Sequence of chain 1.D:
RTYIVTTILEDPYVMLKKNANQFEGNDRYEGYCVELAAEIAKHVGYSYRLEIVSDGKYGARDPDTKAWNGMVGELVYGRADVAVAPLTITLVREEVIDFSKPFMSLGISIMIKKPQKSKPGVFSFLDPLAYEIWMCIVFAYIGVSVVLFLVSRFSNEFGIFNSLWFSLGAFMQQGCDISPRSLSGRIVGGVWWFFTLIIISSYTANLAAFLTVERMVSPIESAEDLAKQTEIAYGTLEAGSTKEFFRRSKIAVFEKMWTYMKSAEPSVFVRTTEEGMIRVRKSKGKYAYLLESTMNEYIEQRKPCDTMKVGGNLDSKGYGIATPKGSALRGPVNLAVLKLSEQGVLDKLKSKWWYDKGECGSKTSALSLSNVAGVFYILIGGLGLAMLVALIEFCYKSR

A protein and the small-molecule ligand that binds it are described below.
Small molecule (SMILES): N[C@@H](CCC(=O)O)C(=O)O

Binding-site contacts:
Ligand atom CB contacts residue LEU672 of chain 1.D at 4.2 Å (hydrophobic).
Ligand atom CG contacts residue THR677 of chain 1.D at 4.3 Å.
Ligand atom CA contacts residue GLU727 of chain 1.D at 3.8 Å.
Ligand atom OE2 contacts residue THR677 of chain 1.D at 3.1 Å (h-bond).
Ligand atom N contacts residue THR502 of chain 1.D at 3.9 Å.
Ligand atom OE1 contacts residue SER676 of chain 1.D at 3.5 Å (h-bond).
Ligand atom CA contacts residue TYR472 of chain 1.D at 4.2 Å (hydrophobic).
Ligand atom N contacts residue TYR472 of chain 1.D at 3.6 Å.
Ligand atom C contacts residue PRO500 of chain 1.D at 4.0 Å (hydrophobic).
Ligand atom OE2 contacts residue LEU726 of chain 1.D at 4.0 Å.
Ligand atom CG contacts residue GLU727 of chain 1.D at 3.8 Å.
Ligand atom CD contacts residue LEU672 of chain 1.D at 4.0 Å (hydrophobic).
Ligand atom C contacts residue THR502 of chain 1.D at 3.5 Å.
Ligand atom OE1 contacts residue LEU672 of chain 1.D at 4.2 Å.
Ligand atom O contacts residue TYR472 of chain 1.D at 3.6 Å.
Ligand atom C contacts residue TYR472 of chain 1.D at 3.8 Å (hydrophobic).
Ligand atom CA contacts residue PRO500 of chain 1.D at 4.0 Å (hydrophobic).
Ligand atom OE1 contacts residue GLY675 of chain 1.D at 3.8 Å.
Ligand atom CA contacts residue SER676 of chain 1.D at 4.2 Å.
Ligand atom N contacts residue GLU727 of chain 1.D at 4.4 Å.
Ligand atom CG contacts residue MET730 of chain 1.D at 4.0 Å (hydrophobic).
Ligand atom C contacts residue ARG507 of chain 1.D at 3.6 Å.
Ligand atom CB contacts residue TYR472 of chain 1.D at 3.8 Å (hydrophobic).
Ligand atom O contacts residue GLY675 of chain 1.D at 3.8 Å.
Ligand atom OE1 contacts residue THR677 of chain 1.D at 2.9 Å (h-bond).
Ligand atom CB contacts residue GLY675 of chain 1.D at 4.2 Å.
Ligand atom CA contacts residue THR502 of chain 1.D at 3.5 Å.
Ligand atom CD contacts residue THR677 of chain 1.D at 3.2 Å.
Ligand atom OE2 contacts residue LEU672 of chain 1.D at 4.2 Å.
Ligand atom CG contacts residue LEU672 of chain 1.D at 4.0 Å (hydrophobic).
Ligand atom CD contacts residue GLU727 of chain 1.D at 4.2 Å.
Ligand atom O contacts residue THR502 of chain 1.D at 4.2 Å.
Ligand atom O contacts residue SER676 of chain 1.D at 2.9 Å (h-bond).
Ligand atom N contacts residue TYR754 of chain 1.D at 4.0 Å.
Ligand atom C contacts residue SER676 of chain 1.D at 3.8 Å.
Ligand atom N contacts residue PRO500 of chain 1.D at 2.8 Å (h-bond).
Ligand atom CB contacts residue GLU727 of chain 1.D at 4.3 Å.
Ligand atom O contacts residue ARG507 of chain 1.D at 2.8 Å (salt-bridge).
Ligand atom CB contacts residue SER676 of chain 1.D at 4.0 Å.
Ligand atom OE2 contacts residue GLU727 of chain 1.D at 4.1 Å.